Binding-site contacts:
Ligand atom CZ contacts residue LEU519 of chain 1.D at 3.1 Å (hydrophobic).
Ligand atom O contacts residue ASN473 of chain 1.D at 3.7 Å.
Ligand atom CG2 contacts residue PHE405 of chain 1.D at 3.7 Å (hydrophobic).
Ligand atom OXT contacts residue ASN473 of chain 1.D at 3.3 Å (h-bond).
Ligand atom CG contacts residue ASN473 of chain 1.D at 3.6 Å.
Ligand atom CZ contacts residue GLN494 of chain 1.D at 3.2 Å.
Ligand atom N contacts residue GLY475 of chain 1.D at 3.8 Å.
Ligand atom O contacts residue GLY475 of chain 1.D at 3.6 Å.
Ligand atom CA contacts residue SER515 of chain 1.D at 3.8 Å.
Ligand atom CD contacts residue ASN473 of chain 1.D at 3.1 Å.
Ligand atom CD2 contacts residue ILE477 of chain 1.D at 3.4 Å (hydrophobic).
Ligand atom CE2 contacts residue SER515 of chain 1.D at 3.8 Å.
Ligand atom CG contacts residue ILE472 of chain 1.D at 3.4 Å (hydrophobic).
Ligand atom OH contacts residue PRO520 of chain 1.D at 3.7 Å.
Ligand atom CG1 contacts residue SER515 of chain 1.D at 3.4 Å.
Ligand atom C contacts residue SER515 of chain 1.D at 3.8 Å.
Ligand atom CA contacts residue SER515 of chain 1.D at 3.8 Å.
Ligand atom CB contacts residue ILE469 of chain 1.D at 3.8 Å (hydrophobic).
Ligand atom CD1 contacts residue SER515 of chain 1.D at 3.1 Å.
Ligand atom CG2 contacts residue ILE469 of chain 1.D at 3.8 Å (hydrophobic).
Ligand atom CE2 contacts residue ILE477 of chain 1.D at 3.5 Å (hydrophobic).
Ligand atom OH contacts residue GLU521 of chain 1.D at 3.3 Å.
Ligand atom CB contacts residue SER515 of chain 1.D at 3.9 Å.
Ligand atom CE contacts residue ASN473 of chain 1.D at 3.4 Å.
Ligand atom OH contacts residue LEU519 of chain 1.D at 2.2 Å (h-bond).
Ligand atom CB contacts residue SER515 of chain 1.D at 3.4 Å.
Ligand atom O contacts residue SER515 of chain 1.D at 3.5 Å.
Ligand atom C contacts residue GLY475 of chain 1.D at 3.8 Å.
Ligand atom CA contacts residue ASN473 of chain 1.D at 3.6 Å.
Ligand atom CE2 contacts residue GLN494 of chain 1.D at 2.9 Å.
Ligand atom N contacts residue SER515 of chain 1.D at 3.0 Å (h-bond).
Ligand atom CB contacts residue GLY518 of chain 1.D at 3.3 Å.
Ligand atom CD contacts residue ILE472 of chain 1.D at 3.3 Å (hydrophobic).
Ligand atom SD contacts residue ARG474 of chain 1.D at 3.1 Å (salt-bridge).
Ligand atom CG1 contacts residue GLU521 of chain 1.D at 3.8 Å.
Ligand atom N contacts residue ASN473 of chain 1.D at 3.2 Å (h-bond).
Ligand atom CE1 contacts residue LEU519 of chain 1.D at 3.3 Å (hydrophobic).
Ligand atom CD1 contacts residue LEU490 of chain 1.D at 3.8 Å (hydrophobic).
Ligand atom N contacts residue SER515 of chain 1.D at 3.6 Å.
Ligand atom O contacts residue LEU490 of chain 1.D at 3.5 Å.

A protein and the small-molecule ligand that binds it are described below.
Small molecule (SMILES): CC[C@H](C)[C@H](NC(=O)[C@H](CO)NC(=O)[C@H](Cc1ccc(O)cc1)NC(=O)[C@H](C)NC(=O)[C@@H]1CCCN1C(=O)[C@H](CCSC)NC(=O)[C@@H](N)Cc1ccccc1)C(=O)O

Sequence of chain 1.D:
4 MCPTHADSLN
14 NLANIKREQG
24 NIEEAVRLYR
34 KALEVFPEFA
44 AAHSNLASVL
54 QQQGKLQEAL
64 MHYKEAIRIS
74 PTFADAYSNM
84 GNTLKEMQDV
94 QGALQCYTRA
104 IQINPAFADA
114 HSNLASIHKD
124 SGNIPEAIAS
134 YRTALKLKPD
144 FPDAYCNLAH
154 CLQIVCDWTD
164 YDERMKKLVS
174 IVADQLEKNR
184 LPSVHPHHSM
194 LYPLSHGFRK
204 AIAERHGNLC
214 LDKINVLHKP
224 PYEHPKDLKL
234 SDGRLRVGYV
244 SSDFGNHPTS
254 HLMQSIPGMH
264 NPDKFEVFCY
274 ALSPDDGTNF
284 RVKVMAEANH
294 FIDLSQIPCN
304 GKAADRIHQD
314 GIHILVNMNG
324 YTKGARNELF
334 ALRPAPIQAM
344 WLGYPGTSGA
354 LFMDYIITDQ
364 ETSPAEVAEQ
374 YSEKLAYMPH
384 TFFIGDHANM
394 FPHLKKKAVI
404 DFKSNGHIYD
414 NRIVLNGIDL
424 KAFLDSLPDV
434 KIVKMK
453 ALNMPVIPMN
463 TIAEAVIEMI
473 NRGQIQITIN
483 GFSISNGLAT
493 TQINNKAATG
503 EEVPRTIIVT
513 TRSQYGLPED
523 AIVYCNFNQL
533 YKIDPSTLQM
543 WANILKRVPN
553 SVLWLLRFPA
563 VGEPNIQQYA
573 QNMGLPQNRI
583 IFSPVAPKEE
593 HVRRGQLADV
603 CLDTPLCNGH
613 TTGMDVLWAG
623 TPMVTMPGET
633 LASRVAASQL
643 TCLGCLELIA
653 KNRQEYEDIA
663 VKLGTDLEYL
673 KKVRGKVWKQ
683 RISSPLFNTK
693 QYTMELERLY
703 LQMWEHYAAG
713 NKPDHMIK